Binding-site contacts:
Ligand atom C18 contacts residue SER277 of chain 1.A at 3.4 Å.
Ligand atom C18 contacts residue PHE195 of chain 1.A at 3.5 Å (hydrophobic).
Ligand atom F39 contacts residue ASP221 of chain 1.A at 3.5 Å.
Ligand atom N31 contacts residue ASP18 of chain 1.B at 3.2 Å (salt-bridge).
Ligand atom N31 contacts residue ARG198 of chain 1.A at 3.2 Å (salt-bridge).
Ligand atom C13 contacts residue VAL244 of chain 1.A at 3.5 Å (hydrophobic).
Ligand atom C1 contacts residue ILE353 of chain 1.A at 3.6 Å (hydrophobic).
Ligand atom O38 contacts residue PHE195 of chain 1.A at 3.5 Å.
Ligand atom F39 contacts residue HIS193 of chain 1.A at 3.0 Å.
Ligand atom F39 contacts residue SER243 of chain 1.A at 3.2 Å.
Ligand atom F39 contacts residue VAL244 of chain 1.A at 3.5 Å.
Ligand atom C32 contacts residue ARG313 of chain 1.A at 3.5 Å.
Ligand atom C25 contacts residue ARG313 of chain 1.A at 3.4 Å.
Ligand atom O1P contacts residue ARG394 of chain 1.B at 3.1 Å (salt-bridge).
Ligand atom C4 contacts residue ILE353 of chain 1.A at 3.4 Å (hydrophobic).
Ligand atom C3 contacts residue PHE195 of chain 1.A at 3.5 Å (hydrophobic).
Ligand atom C6 contacts residue TYR20 of chain 1.B at 3.4 Å (hydrophobic).
Ligand atom C6 contacts residue PHE195 of chain 1.A at 3.6 Å (hydrophobic).
Ligand atom C6 contacts residue ASP221 of chain 1.A at 3.3 Å.
Ligand atom C3 contacts residue TYR20 of chain 1.B at 3.6 Å (hydrophobic).
Ligand atom C21 contacts residue THR306 of chain 1.A at 3.6 Å.
Ligand atom C7 contacts residue HIS193 of chain 1.A at 3.6 Å.
Ligand atom N30 contacts residue TYR20 of chain 1.B at 3.4 Å (h-bond).
Ligand atom C8 contacts residue TYR20 of chain 1.B at 3.6 Å (hydrophobic).
Ligand atom C16 contacts residue TYR20 of chain 1.B at 3.5 Å (hydrophobic).
Ligand atom O38 contacts residue SER277 of chain 1.A at 2.7 Å (h-bond).
Ligand atom C11 contacts residue TYR20 of chain 1.B at 3.4 Å (hydrophobic).
Ligand atom O3P contacts residue GLY385 of chain 1.A at 3.4 Å (h-bond).
Ligand atom N35 contacts residue ALA246 of chain 1.A at 3.2 Å.
Ligand atom O33 contacts residue DPO1 of chain 1.F at 3.3 Å (h-bond).
Ligand atom N31 contacts residue PHE195 of chain 1.A at 3.6 Å.
Ligand atom C24 contacts residue ILE380 of chain 1.A at 3.6 Å (hydrophobic).
Ligand atom C31 contacts residue TYR20 of chain 1.B at 3.5 Å (hydrophobic).
Ligand atom C35 contacts residue PHE195 of chain 1.A at 3.5 Å (hydrophobic).
Ligand atom O2P contacts residue GLY386 of chain 1.A at 2.9 Å (h-bond).
Ligand atom O32 contacts residue ARG313 of chain 1.A at 2.8 Å (salt-bridge).
Ligand atom C13 contacts residue HIS193 of chain 1.A at 3.6 Å.
Ligand atom O34 contacts residue ARG198 of chain 1.A at 3.6 Å (salt-bridge).
Ligand atom C3 contacts residue ASP221 of chain 1.A at 3.3 Å.
Ligand atom O2P contacts residue GLY385 of chain 1.A at 3.5 Å.

Sequence of chain 1.A:
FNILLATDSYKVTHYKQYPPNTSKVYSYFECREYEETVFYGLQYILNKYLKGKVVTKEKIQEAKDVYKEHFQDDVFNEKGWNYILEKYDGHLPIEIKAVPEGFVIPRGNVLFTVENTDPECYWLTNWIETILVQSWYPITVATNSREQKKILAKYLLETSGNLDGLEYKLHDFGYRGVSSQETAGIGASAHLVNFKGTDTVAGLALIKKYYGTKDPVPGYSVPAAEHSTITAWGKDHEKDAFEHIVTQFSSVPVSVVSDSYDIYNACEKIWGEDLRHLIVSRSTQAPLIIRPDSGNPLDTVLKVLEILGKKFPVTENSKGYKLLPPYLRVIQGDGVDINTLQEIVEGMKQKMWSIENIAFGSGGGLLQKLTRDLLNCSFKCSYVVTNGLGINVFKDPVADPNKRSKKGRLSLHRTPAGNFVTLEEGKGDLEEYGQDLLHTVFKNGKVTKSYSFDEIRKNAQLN

The small molecule below binds the protein below.
Small molecule (SMILES): CCNc1nc(-c2ccc(NC(=O)NCc3ccc(N)[n+]([C@@H]4O[C@H](COP(=O)(O)O)[C@@H](O)[C@H]4O)c3)c(F)c2)ccc1C(=O)NCCN1CCCCC1

Sequence of chain 1.B:
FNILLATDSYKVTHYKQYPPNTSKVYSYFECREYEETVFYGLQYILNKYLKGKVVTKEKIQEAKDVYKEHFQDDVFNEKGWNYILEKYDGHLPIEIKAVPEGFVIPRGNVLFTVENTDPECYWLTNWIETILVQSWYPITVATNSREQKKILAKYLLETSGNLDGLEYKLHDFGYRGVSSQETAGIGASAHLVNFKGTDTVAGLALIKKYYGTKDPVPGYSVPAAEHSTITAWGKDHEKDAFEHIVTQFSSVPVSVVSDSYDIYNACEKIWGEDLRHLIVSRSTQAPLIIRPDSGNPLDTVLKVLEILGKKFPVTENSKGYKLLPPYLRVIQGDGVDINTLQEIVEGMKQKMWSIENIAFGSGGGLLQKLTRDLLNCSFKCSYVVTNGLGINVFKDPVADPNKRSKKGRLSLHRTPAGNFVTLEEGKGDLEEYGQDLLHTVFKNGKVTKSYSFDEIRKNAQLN